A small-molecule ligand and the protein it binds are described below.
Small molecule (SMILES): CC(=O)N[C@H]1[C@H](O[C@H]2[C@H](O)[C@@H](NC(C)=O)CO[C@@H]2CO)O[C@H](CO)[C@@H](O)[C@@H]1O

Sequence of chain 1.A:
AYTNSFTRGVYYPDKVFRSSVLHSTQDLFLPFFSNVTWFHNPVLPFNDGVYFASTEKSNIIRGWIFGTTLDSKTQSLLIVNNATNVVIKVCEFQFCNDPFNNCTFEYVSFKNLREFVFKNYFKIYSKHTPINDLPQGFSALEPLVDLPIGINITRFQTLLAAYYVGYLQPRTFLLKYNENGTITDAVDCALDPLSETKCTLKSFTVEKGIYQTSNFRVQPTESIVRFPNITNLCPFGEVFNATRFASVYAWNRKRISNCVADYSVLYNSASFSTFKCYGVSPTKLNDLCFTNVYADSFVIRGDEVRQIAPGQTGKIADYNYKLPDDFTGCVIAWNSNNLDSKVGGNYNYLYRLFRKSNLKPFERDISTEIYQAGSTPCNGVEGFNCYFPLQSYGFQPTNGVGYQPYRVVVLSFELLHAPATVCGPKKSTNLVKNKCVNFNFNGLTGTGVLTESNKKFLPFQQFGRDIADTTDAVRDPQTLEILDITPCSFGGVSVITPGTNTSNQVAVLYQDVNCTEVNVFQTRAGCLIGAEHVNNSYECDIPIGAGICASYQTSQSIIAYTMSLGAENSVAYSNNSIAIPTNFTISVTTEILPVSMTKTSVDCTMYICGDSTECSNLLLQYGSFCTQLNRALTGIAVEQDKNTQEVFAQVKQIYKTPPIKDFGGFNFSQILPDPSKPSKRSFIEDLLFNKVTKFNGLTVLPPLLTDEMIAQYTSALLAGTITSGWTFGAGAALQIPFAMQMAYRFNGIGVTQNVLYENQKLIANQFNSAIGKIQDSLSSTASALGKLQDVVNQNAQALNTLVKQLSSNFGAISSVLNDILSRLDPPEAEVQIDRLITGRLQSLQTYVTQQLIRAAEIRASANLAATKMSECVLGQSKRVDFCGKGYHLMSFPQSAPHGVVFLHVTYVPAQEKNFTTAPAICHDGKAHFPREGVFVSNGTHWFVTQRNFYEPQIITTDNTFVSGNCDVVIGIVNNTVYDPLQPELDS

Binding-site contacts:
Ligand atom C5 contacts residue SER803 of chain 1.A at 3.4 Å.
Ligand atom C6 contacts residue GLN804 of chain 1.A at 3.5 Å.
Ligand atom C8 contacts residue GLN804 of chain 1.A at 4.0 Å.
Ligand atom C6 contacts residue SER803 of chain 1.A at 4.1 Å.
Ligand atom O7 contacts residue ASN801 of chain 1.A at 3.6 Å.
Ligand atom C7 contacts residue ASN801 of chain 1.A at 3.5 Å.
Ligand atom C1 contacts residue SER803 of chain 1.A at 3.5 Å.
Ligand atom O5 contacts residue SER803 of chain 1.A at 3.4 Å (h-bond).
Ligand atom O5 contacts residue ASN801 of chain 1.A at 2.3 Å (h-bond).
Ligand atom C5 contacts residue ASN801 of chain 1.A at 3.6 Å.
Ligand atom C4 contacts residue ASN801 of chain 1.A at 4.2 Å.
Ligand atom C2 contacts residue ASN801 of chain 1.A at 2.4 Å.
Ligand atom C3 contacts residue ASN801 of chain 1.A at 3.8 Å.
Ligand atom N2 contacts residue ASN801 of chain 1.A at 2.9 Å (h-bond).
Ligand atom O5 contacts residue GLN804 of chain 1.A at 4.4 Å.
Ligand atom C1 contacts residue ASN801 of chain 1.A at 1.4 Å.
Ligand atom C5 contacts residue GLN804 of chain 1.A at 3.8 Å.